A small-molecule ligand and the protein it binds are described below.
Small molecule (SMILES): CNCC#Cc1cc(F)cc(CCc2cc(C)cc(N)n2)c1

Binding-site contacts:
Ligand atom N20 contacts residue H4B1 of chain 1.AA at 2.9 Å (h-bond).
Ligand atom C03 contacts residue PRO294 of chain 1.C at 3.7 Å (hydrophobic).
Ligand atom N02 contacts residue PRO294 of chain 1.C at 4.0 Å.
Ligand atom C09 contacts residue GLN207 of chain 1.C at 4.2 Å.
Ligand atom C06 contacts residue GLU321 of chain 1.C at 3.6 Å.
Ligand atom F13 contacts residue HEM1 of chain 1.Z at 2.6 Å.
Ligand atom C08 contacts residue HEM1 of chain 1.Z at 3.9 Å.
Ligand atom N01 contacts residue GLU321 of chain 1.C at 2.8 Å (salt-bridge).
Ligand atom C19 contacts residue H4B1 of chain 1.AA at 2.9 Å.
Ligand atom C07 contacts residue HEM1 of chain 1.Z at 3.5 Å.
Ligand atom C02 contacts residue TRP316 of chain 1.C at 3.7 Å (hydrophobic).
Ligand atom C03 contacts residue HEM1 of chain 1.Z at 3.2 Å.
Ligand atom C02 contacts residue PRO294 of chain 1.C at 3.9 Å (hydrophobic).
Ligand atom C17 contacts residue H4B1 of chain 1.AA at 4.1 Å.
Ligand atom N01 contacts residue HEM1 of chain 1.Z at 3.6 Å.
Ligand atom C04 contacts residue HEM1 of chain 1.Z at 3.8 Å.
Ligand atom C07 contacts residue SER314 of chain 1.C at 3.8 Å.
Ligand atom C03 contacts residue TRP316 of chain 1.C at 3.9 Å (hydrophobic).
Ligand atom C04 contacts residue PRO294 of chain 1.C at 4.2 Å (hydrophobic).
Ligand atom N02 contacts residue HEM1 of chain 1.Z at 3.1 Å.
Ligand atom C07 contacts residue PRO294 of chain 1.C at 3.8 Å (hydrophobic).
Ligand atom C05 contacts residue HEM1 of chain 1.Z at 4.2 Å.
Ligand atom C12 contacts residue VAL296 of chain 1.C at 3.5 Å (hydrophobic).
Ligand atom C12 contacts residue HEM1 of chain 1.Z at 3.9 Å.
Ligand atom C05 contacts residue VAL296 of chain 1.C at 4.0 Å (hydrophobic).
Ligand atom N02 contacts residue TRP316 of chain 1.C at 2.7 Å (h-bond).
Ligand atom C14 contacts residue HEM1 of chain 1.Z at 3.1 Å.
Ligand atom N02 contacts residue TYR317 of chain 1.C at 3.6 Å.
Ligand atom C21 contacts residue H4B1 of chain 1.AA at 3.4 Å.
Ligand atom C02 contacts residue GLU321 of chain 1.C at 3.6 Å.
Ligand atom C06 contacts residue HEM1 of chain 1.Z at 3.8 Å.
Ligand atom N02 contacts residue MET318 of chain 1.C at 4.0 Å.
Ligand atom C07 contacts residue GLY315 of chain 1.C at 3.5 Å.
Ligand atom C13 contacts residue HEM1 of chain 1.Z at 3.0 Å.
Ligand atom C18 contacts residue H4B1 of chain 1.AA at 3.3 Å.
Ligand atom C09 contacts residue GLU321 of chain 1.C at 3.5 Å.
Ligand atom C07 contacts residue PHE313 of chain 1.C at 3.7 Å (hydrophobic).
Ligand atom N02 contacts residue GLU321 of chain 1.C at 2.9 Å (salt-bridge).
Ligand atom C02 contacts residue HEM1 of chain 1.Z at 3.4 Å.
Ligand atom C08 contacts residue GLU321 of chain 1.C at 3.5 Å.

Sequence of chain 1.D:
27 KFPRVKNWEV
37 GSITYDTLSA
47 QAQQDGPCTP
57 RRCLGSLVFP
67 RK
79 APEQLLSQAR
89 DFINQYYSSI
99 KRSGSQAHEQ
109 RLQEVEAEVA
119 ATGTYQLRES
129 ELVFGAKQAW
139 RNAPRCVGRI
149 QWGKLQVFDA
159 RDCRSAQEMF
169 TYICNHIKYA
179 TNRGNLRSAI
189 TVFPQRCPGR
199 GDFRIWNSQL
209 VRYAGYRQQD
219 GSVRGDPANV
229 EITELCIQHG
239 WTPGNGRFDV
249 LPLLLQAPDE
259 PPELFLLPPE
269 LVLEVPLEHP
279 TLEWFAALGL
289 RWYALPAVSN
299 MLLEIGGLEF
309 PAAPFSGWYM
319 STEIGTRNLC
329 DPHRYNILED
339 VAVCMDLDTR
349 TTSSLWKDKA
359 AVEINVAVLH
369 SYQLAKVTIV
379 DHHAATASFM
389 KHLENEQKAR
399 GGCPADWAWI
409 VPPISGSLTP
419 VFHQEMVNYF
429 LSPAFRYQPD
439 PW

Sequence of chain 1.C:
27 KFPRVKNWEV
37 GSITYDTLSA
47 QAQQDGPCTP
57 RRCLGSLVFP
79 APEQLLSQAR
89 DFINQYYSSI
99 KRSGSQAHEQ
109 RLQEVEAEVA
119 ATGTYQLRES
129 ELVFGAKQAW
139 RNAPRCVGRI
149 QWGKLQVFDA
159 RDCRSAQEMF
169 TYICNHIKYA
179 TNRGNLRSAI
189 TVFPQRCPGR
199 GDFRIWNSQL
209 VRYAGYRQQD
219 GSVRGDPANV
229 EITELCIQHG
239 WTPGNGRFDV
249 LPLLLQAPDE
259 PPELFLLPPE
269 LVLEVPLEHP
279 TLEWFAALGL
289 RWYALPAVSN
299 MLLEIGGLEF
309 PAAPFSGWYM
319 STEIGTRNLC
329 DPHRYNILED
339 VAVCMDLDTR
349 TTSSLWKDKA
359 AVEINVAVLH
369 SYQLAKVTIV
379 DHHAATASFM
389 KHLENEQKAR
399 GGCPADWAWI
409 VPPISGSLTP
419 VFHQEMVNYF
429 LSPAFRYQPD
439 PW